Binding-site contacts:
Ligand atom CD1 contacts residue LEU1064 of chain 2.F at 3.4 Å (hydrophobic).
Ligand atom O contacts residue ASN1069 of chain 2.F at 3.0 Å (h-bond).
Ligand atom CG2 contacts residue PHE1068 of chain 2.F at 3.6 Å (hydrophobic).
Ligand atom CD2 contacts residue ALA1075 of chain 2.F at 3.6 Å (hydrophobic).
Ligand atom NH2 contacts residue ASP1073 of chain 2.F at 3.0 Å (salt-bridge).
Ligand atom CA contacts residue ASN1069 of chain 2.F at 3.4 Å.
Ligand atom CD1 contacts residue ARG1049 of chain 2.F at 3.0 Å.
Ligand atom CZ contacts residue ASP1073 of chain 2.F at 3.6 Å.
Ligand atom CB contacts residue GLN1074 of chain 2.F at 3.3 Å.
Ligand atom CG contacts residue THR1065 of chain 2.F at 3.6 Å.
Ligand atom CZ contacts residue GLN1074 of chain 2.F at 3.4 Å.
Ligand atom C contacts residue ASN1069 of chain 2.F at 3.7 Å.
Ligand atom CG contacts residue GLN1074 of chain 2.F at 3.5 Å.
Ligand atom O contacts residue THR1065 of chain 2.F at 3.5 Å (h-bond).
Ligand atom O contacts residue ARG1049 of chain 2.F at 3.0 Å.
Ligand atom CG2 contacts residue ASN1069 of chain 2.F at 3.3 Å.
Ligand atom C contacts residue ASN1069 of chain 2.F at 3.8 Å.
Ligand atom NH1 contacts residue GLN1074 of chain 2.F at 3.8 Å.
Ligand atom CA contacts residue THR1065 of chain 2.F at 3.4 Å.
Ligand atom NH1 contacts residue ASN1069 of chain 2.F at 2.6 Å (h-bond).
Ligand atom NH1 contacts residue ASP1073 of chain 2.F at 3.4 Å (salt-bridge).
Ligand atom C contacts residue THR1065 of chain 2.F at 2.9 Å.
Ligand atom CD contacts residue GLN1074 of chain 2.F at 2.8 Å.
Ligand atom O contacts residue THR1065 of chain 2.F at 2.7 Å.
Ligand atom CB contacts residue GLN1074 of chain 2.F at 3.7 Å.
Ligand atom N contacts residue THR1065 of chain 2.F at 3.8 Å.
Ligand atom NZ contacts residue ASP1073 of chain 2.F at 3.3 Å (salt-bridge).
Ligand atom CD1 contacts residue THR1065 of chain 2.F at 2.6 Å.
Ligand atom N contacts residue THR1065 of chain 2.F at 2.3 Å (h-bond).
Ligand atom NE contacts residue GLN1074 of chain 2.F at 3.6 Å (h-bond).
Ligand atom CD1 contacts residue ILE1053 of chain 2.F at 3.6 Å (hydrophobic).
Ligand atom CE2 contacts residue GLN1074 of chain 2.F at 3.3 Å.
Ligand atom CG1 contacts residue PHE1068 of chain 2.F at 3.6 Å (hydrophobic).
Ligand atom CD contacts residue ASN1069 of chain 2.F at 3.7 Å.
Ligand atom N contacts residue ASN1069 of chain 2.F at 3.0 Å (h-bond).
Ligand atom CB contacts residue THR1065 of chain 2.F at 3.6 Å.
Ligand atom CD1 contacts residue PHE1068 of chain 2.F at 3.5 Å (hydrophobic).
Ligand atom CD2 contacts residue GLN1074 of chain 2.F at 3.2 Å.
Ligand atom CA contacts residue THR1065 of chain 2.F at 2.7 Å.
Ligand atom C contacts residue THR1065 of chain 2.F at 3.7 Å.

Sequence of chain 2.F:
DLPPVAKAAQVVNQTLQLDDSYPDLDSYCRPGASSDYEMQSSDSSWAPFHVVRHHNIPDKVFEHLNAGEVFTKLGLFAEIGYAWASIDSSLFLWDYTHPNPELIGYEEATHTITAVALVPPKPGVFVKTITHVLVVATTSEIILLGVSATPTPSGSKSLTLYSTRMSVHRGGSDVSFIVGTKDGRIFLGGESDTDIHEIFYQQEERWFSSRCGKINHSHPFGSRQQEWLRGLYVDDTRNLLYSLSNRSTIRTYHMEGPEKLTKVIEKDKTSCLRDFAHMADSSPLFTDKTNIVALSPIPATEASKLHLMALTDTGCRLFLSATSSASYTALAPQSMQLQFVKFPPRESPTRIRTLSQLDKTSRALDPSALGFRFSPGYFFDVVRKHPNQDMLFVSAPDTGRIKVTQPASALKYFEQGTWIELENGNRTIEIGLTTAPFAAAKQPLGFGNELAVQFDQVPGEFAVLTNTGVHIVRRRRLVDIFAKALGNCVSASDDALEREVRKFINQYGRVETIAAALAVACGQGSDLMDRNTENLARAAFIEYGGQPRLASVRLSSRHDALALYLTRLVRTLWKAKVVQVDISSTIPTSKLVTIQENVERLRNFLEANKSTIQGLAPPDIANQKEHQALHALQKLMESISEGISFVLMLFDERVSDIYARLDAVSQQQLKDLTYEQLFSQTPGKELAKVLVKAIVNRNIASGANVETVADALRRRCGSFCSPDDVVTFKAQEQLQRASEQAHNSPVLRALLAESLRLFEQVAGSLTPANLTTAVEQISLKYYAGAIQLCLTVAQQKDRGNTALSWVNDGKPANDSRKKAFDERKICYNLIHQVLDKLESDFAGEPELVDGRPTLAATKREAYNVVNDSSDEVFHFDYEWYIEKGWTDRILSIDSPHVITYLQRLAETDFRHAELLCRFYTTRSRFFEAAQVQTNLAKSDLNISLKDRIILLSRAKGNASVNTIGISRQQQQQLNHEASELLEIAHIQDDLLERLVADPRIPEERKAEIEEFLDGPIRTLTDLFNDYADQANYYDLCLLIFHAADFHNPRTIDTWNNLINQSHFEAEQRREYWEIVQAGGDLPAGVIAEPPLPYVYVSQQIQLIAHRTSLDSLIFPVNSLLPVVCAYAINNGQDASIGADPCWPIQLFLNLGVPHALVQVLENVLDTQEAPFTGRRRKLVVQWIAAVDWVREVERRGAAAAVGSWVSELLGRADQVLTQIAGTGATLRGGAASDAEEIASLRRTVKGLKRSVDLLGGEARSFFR

A small-molecule ligand and the protein it binds are described below.
Small molecule (SMILES): CC[C@H](C)[C@H](NC(=O)[C@@H](NC(=O)[C@H](CC(C)C)NC(=O)[C@@H](N)CCCCN)C(C)C)C(=O)N[C@@H](CC(N)=O)C(=O)N[C@@H](CCCCN)C(=O)N[C@@H](CC(=O)O)C(=O)N[C@@H](CCSC)C(=O)N[C@@H](CCCN=C(N)N)C(=O)N[C@H](C(=O)N[C@@H](CC(=O)O)C(=O)N[C@@H](CC(C)C)C(=O)N[C@@H](Cc1ccccc1)C(=O)N[C@@H](CO)C(=O)N1CCC[C@H]1C(=O)N1CCC[C@H]1C(=O)N[C@H](C=O)CC(N)=O)[C@@H](C)O